A protein and the small-molecule ligand that binds it are described below.
Small molecule (SMILES): N[C@@H](Cc1ccccc1)C(=O)NCC=O

Binding-site contacts:
Ligand atom CG contacts residue ASN492 of chain 5.OA at 4.3 Å.
Ligand atom CB contacts residue ASN492 of chain 5.OA at 3.8 Å.
Ligand atom CD2 contacts residue PRO438 of chain 5.OA at 4.4 Å (hydrophobic).
Ligand atom CE2 contacts residue PRO438 of chain 5.OA at 3.7 Å (hydrophobic).
Ligand atom C contacts residue ARG442 of chain 5.OA at 4.4 Å.
Ligand atom CZ contacts residue PRO438 of chain 5.OA at 3.4 Å (hydrophobic).
Ligand atom CA contacts residue ARG442 of chain 5.OA at 3.6 Å.
Ligand atom CD1 contacts residue PHE496 of chain 5.OA at 3.7 Å (hydrophobic).
Ligand atom CG contacts residue GLY495 of chain 5.OA at 4.4 Å.
Ligand atom CG contacts residue PHE496 of chain 5.OA at 4.0 Å (hydrophobic).
Ligand atom O contacts residue PRO438 of chain 5.OA at 4.0 Å.
Ligand atom CE2 contacts residue ARG442 of chain 5.OA at 3.6 Å.
Ligand atom C contacts residue ASN492 of chain 5.OA at 4.0 Å.
Ligand atom O contacts residue ARG442 of chain 5.OA at 4.3 Å.
Ligand atom CD2 contacts residue ARG442 of chain 5.OA at 3.5 Å.
Ligand atom CB contacts residue PHE496 of chain 5.OA at 3.9 Å (hydrophobic).
Ligand atom CE1 contacts residue ILE434 of chain 5.OA at 3.9 Å (hydrophobic).
Ligand atom CD1 contacts residue ILE434 of chain 5.OA at 4.1 Å (hydrophobic).
Ligand atom CZ contacts residue PHE496 of chain 5.OA at 3.9 Å (hydrophobic).
Ligand atom CB contacts residue GLY495 of chain 5.OA at 3.9 Å.
Ligand atom O contacts residue ASN492 of chain 5.OA at 4.2 Å.
Ligand atom CE1 contacts residue PHE496 of chain 5.OA at 3.6 Å (hydrophobic).
Ligand atom N contacts residue SER491 of chain 5.OA at 4.1 Å.
Ligand atom N contacts residue ARG442 of chain 5.OA at 4.2 Å.
Ligand atom N contacts residue ASN492 of chain 5.OA at 3.3 Å (h-bond).
Ligand atom CD1 contacts residue ASN492 of chain 5.OA at 3.9 Å.
Ligand atom CA contacts residue ASN492 of chain 5.OA at 3.3 Å.
Ligand atom CE1 contacts residue PRO438 of chain 5.OA at 3.8 Å (hydrophobic).
Ligand atom CD1 contacts residue PRO438 of chain 5.OA at 4.4 Å (hydrophobic).

Sequence of chain 5.OA:
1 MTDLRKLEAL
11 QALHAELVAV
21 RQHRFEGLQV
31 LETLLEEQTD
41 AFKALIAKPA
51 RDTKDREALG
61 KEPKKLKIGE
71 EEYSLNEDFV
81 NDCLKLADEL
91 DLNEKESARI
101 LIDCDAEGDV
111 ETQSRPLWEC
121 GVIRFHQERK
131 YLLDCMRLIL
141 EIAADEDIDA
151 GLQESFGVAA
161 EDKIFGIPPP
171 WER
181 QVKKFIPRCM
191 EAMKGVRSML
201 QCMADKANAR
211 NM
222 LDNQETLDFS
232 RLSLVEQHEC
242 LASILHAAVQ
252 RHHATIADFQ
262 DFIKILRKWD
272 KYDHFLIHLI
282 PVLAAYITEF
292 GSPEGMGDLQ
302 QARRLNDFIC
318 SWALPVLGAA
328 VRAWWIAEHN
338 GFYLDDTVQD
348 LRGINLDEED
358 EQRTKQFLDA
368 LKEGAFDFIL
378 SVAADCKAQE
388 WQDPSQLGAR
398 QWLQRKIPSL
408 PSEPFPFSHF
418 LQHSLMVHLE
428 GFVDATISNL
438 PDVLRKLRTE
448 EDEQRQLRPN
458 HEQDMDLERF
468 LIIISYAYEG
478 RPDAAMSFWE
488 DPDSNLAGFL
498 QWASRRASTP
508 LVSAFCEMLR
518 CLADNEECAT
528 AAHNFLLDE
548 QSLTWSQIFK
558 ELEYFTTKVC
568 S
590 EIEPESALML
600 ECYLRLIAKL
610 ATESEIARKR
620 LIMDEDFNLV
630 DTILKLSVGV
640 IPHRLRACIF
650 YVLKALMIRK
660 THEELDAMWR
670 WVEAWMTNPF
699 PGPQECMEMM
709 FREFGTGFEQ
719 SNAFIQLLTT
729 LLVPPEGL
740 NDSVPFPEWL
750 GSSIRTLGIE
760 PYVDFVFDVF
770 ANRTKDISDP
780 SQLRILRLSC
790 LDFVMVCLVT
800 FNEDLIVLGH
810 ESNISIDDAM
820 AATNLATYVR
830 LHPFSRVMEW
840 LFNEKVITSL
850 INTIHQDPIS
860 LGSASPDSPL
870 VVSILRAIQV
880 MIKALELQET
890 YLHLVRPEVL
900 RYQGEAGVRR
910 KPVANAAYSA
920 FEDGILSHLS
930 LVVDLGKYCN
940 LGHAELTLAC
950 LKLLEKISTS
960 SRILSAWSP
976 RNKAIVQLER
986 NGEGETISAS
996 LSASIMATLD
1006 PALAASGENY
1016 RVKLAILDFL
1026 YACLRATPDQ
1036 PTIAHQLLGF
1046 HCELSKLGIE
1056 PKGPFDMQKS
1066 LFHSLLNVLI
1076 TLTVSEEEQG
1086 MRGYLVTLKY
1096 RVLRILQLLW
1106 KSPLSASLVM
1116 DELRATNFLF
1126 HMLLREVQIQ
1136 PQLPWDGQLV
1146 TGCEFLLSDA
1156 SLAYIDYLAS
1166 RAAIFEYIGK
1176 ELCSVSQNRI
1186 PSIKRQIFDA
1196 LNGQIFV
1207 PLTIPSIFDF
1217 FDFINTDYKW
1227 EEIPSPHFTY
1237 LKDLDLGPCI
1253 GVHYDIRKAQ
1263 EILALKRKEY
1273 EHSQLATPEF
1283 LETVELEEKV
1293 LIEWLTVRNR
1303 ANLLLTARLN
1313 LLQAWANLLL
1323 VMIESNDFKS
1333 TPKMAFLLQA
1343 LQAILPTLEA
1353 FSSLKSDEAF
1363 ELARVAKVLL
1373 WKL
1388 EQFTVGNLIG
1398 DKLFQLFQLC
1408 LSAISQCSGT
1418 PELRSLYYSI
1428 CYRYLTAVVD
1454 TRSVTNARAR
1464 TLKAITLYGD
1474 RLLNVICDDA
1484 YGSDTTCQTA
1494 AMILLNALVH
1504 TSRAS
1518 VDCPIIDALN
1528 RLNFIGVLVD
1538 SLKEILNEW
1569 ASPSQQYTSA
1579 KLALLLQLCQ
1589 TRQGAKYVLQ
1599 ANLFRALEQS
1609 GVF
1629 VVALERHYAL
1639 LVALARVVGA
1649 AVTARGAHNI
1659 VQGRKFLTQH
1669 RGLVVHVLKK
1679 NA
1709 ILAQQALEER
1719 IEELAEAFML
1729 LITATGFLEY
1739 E